Sequence of chain 1.D:
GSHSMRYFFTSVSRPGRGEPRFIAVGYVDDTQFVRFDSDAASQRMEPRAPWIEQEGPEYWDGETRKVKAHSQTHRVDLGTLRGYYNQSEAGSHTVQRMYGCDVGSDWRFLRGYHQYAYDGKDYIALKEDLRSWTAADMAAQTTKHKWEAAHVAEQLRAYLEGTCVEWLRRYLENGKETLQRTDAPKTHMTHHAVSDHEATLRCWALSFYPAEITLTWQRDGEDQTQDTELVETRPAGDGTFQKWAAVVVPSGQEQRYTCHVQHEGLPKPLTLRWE

A small-molecule ligand and the protein it binds are described below.
Small molecule (SMILES): CC(C)C[C@H](NC(=O)[C@@H](NC(=O)[C@@H]1CCCN1C(=O)[C@@H](NC(=O)[C@H](Cc1ccccc1)NC(=O)CNC(=O)[C@H](CC1=CN=C2C=CC=CC12)NC(=O)[C@H](CC(C)C)NC(=O)[C@H](C)N)C(C)C)C(C)C)C(=O)O

Binding-site contacts:
Ligand atom O contacts residue TYR159 of chain 1.D at 2.7 Å (h-bond).
Ligand atom CZ3 contacts residue ARG97 of chain 1.D at 3.5 Å.
Ligand atom CG1 contacts residue THR73 of chain 1.D at 3.6 Å.
Ligand atom O contacts residue TYR7 of chain 1.D at 3.5 Å.
Ligand atom C contacts residue TYR84 of chain 1.D at 3.6 Å (hydrophobic).
Ligand atom N contacts residue TYR171 of chain 1.D at 2.7 Å (h-bond).
Ligand atom N contacts residue TYR159 of chain 1.D at 3.6 Å.
Ligand atom CD2 contacts residue TYR99 of chain 1.D at 3.5 Å (hydrophobic).
Ligand atom CA contacts residue TYR159 of chain 1.D at 3.5 Å (hydrophobic).
Ligand atom CZ3 contacts residue LEU156 of chain 1.D at 3.6 Å (hydrophobic).
Ligand atom CE3 contacts residue ARG97 of chain 1.D at 3.6 Å.
Ligand atom O contacts residue THR73 of chain 1.D at 3.4 Å.
Ligand atom CD1 contacts residue LEU81 of chain 1.D at 3.6 Å (hydrophobic).
Ligand atom O contacts residue HIS70 of chain 1.D at 3.3 Å (h-bond).
Ligand atom O contacts residue LYS66 of chain 1.D at 3.0 Å (salt-bridge).
Ligand atom OXT contacts residue THR80 of chain 1.D at 3.6 Å.
Ligand atom CB contacts residue ASP77 of chain 1.D at 3.5 Å.
Ligand atom CD2 contacts residue TYR7 of chain 1.D at 3.6 Å (hydrophobic).
Ligand atom N contacts residue TYR7 of chain 1.D at 3.0 Å (h-bond).
Ligand atom O contacts residue THR143 of chain 1.D at 2.7 Å (h-bond).
Ligand atom CD1 contacts residue GLN155 of chain 1.D at 3.6 Å.
Ligand atom OXT contacts residue TYR84 of chain 1.D at 3.6 Å.
Ligand atom N contacts residue GLU63 of chain 1.D at 2.9 Å (salt-bridge).
Ligand atom CG contacts residue GLU63 of chain 1.D at 3.5 Å.
Ligand atom CB contacts residue GLU63 of chain 1.D at 3.6 Å.
Ligand atom N contacts residue TYR99 of chain 1.D at 3.0 Å (h-bond).
Ligand atom CD1 contacts residue MET45 of chain 1.D at 3.5 Å (hydrophobic).
Ligand atom O contacts residue TRP147 of chain 1.D at 2.9 Å (h-bond).
Ligand atom CB contacts residue TRP167 of chain 1.D at 3.4 Å (hydrophobic).
Ligand atom O contacts residue TYR84 of chain 1.D at 2.8 Å (h-bond).
Ligand atom CA contacts residue TYR7 of chain 1.D at 3.1 Å (hydrophobic).
Ligand atom C contacts residue TYR7 of chain 1.D at 3.2 Å (hydrophobic).
Ligand atom N contacts residue ASP77 of chain 1.D at 3.1 Å (salt-bridge).
Ligand atom CA contacts residue TYR171 of chain 1.D at 3.5 Å (hydrophobic).
Ligand atom CB contacts residue TYR99 of chain 1.D at 3.6 Å (hydrophobic).
Ligand atom CG contacts residue ASP77 of chain 1.D at 3.5 Å.
Ligand atom N contacts residue TYR7 of chain 1.D at 3.6 Å (h-bond).
Ligand atom N contacts residue LYS66 of chain 1.D at 3.6 Å.
Ligand atom CA contacts residue GLU63 of chain 1.D at 3.4 Å.
Ligand atom CD contacts residue ARG97 of chain 1.D at 3.5 Å.